Sequence of chain 1.A:
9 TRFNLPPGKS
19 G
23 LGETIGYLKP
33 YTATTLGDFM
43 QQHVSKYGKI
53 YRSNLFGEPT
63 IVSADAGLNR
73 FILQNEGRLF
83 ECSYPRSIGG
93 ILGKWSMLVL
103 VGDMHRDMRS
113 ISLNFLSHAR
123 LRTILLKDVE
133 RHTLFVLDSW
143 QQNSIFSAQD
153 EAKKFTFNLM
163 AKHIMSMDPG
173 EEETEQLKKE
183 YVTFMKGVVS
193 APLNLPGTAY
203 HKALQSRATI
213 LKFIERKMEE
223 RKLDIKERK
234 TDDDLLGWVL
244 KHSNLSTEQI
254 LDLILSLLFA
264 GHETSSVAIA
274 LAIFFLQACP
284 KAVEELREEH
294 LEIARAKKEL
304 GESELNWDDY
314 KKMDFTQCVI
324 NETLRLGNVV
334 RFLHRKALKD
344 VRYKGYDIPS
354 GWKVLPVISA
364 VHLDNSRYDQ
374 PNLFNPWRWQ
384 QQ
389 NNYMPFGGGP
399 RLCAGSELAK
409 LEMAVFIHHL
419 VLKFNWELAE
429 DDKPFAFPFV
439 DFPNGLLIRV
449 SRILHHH

A protein and the small-molecule ligand that binds it are described below.
Small molecule (SMILES): CC(C)CCC[C@@H](C)[C@H]1CC[C@H]2[C@@H]3CC=C4C[C@@H](O)CC[C@]4(C)[C@H]3CC[C@]12C

Binding-site contacts:
Ligand atom C7 contacts residue TYR86 of chain 1.A at 3.6 Å (hydrophobic).
Ligand atom C3 contacts residue HIS337 of chain 1.A at 3.2 Å.
Ligand atom C4 contacts residue PHE335 of chain 1.A at 3.6 Å (hydrophobic).
Ligand atom C7 contacts residue LEU336 of chain 1.A at 4.0 Å (hydrophobic).
Ligand atom C11 contacts residue MET187 of chain 1.A at 3.9 Å (hydrophobic).
Ligand atom C27 contacts residue HEM1 of chain 1.B at 4.0 Å.
Ligand atom C4 contacts residue HIS337 of chain 1.A at 3.7 Å.
Ligand atom O1 contacts residue PHE58 of chain 1.A at 3.9 Å.
Ligand atom C15 contacts residue VAL333 of chain 1.A at 3.9 Å (hydrophobic).
Ligand atom C5 contacts residue TYR86 of chain 1.A at 4.0 Å (hydrophobic).
Ligand atom C20 contacts residue THR267 of chain 1.A at 3.8 Å.
Ligand atom C1 contacts residue VAL190 of chain 1.A at 3.5 Å (hydrophobic).
Ligand atom C16 contacts residue HEM1 of chain 1.B at 3.8 Å.
Ligand atom C7 contacts residue PHE335 of chain 1.A at 3.6 Å (hydrophobic).
Ligand atom C12 contacts residue MET187 of chain 1.A at 4.2 Å (hydrophobic).
Ligand atom O1 contacts residue HIS337 of chain 1.A at 2.9 Å (h-bond).
Ligand atom C22 contacts residue HEM1 of chain 1.B at 3.7 Å.
Ligand atom C2 contacts residue VAL191 of chain 1.A at 3.7 Å (hydrophobic).
Ligand atom C26 contacts residue SER259 of chain 1.A at 4.2 Å.
Ligand atom C25 contacts residue HEM1 of chain 1.B at 3.8 Å.
Ligand atom C6 contacts residue PHE335 of chain 1.A at 3.2 Å (hydrophobic).
Ligand atom C5 contacts residue PHE335 of chain 1.A at 4.2 Å (hydrophobic).
Ligand atom C1 contacts residue VAL191 of chain 1.A at 4.2 Å (hydrophobic).
Ligand atom C12 contacts residue PHE262 of chain 1.A at 3.9 Å (hydrophobic).
Ligand atom C19 contacts residue PRO436 of chain 1.A at 4.3 Å (hydrophobic).
Ligand atom O1 contacts residue PHE335 of chain 1.A at 3.9 Å.
Ligand atom C24 contacts residue HEM1 of chain 1.B at 3.5 Å.
Ligand atom C7 contacts residue VAL333 of chain 1.A at 4.0 Å (hydrophobic).
Ligand atom C15 contacts residue HEM1 of chain 1.B at 4.1 Å.
Ligand atom C23 contacts residue ALA263 of chain 1.A at 4.3 Å (hydrophobic).
Ligand atom C21 contacts residue ALA263 of chain 1.A at 4.1 Å (hydrophobic).
Ligand atom C18 contacts residue VAL333 of chain 1.A at 4.0 Å (hydrophobic).
Ligand atom C2 contacts residue VAL190 of chain 1.A at 4.2 Å (hydrophobic).
Ligand atom C27 contacts residue LEU260 of chain 1.A at 3.9 Å (hydrophobic).
Ligand atom C26 contacts residue LEU100 of chain 1.A at 3.9 Å (hydrophobic).
Ligand atom C6 contacts residue TYR86 of chain 1.A at 3.6 Å (hydrophobic).
Ligand atom C21 contacts residue PHE262 of chain 1.A at 3.7 Å (hydrophobic).
Ligand atom C21 contacts residue THR267 of chain 1.A at 4.0 Å.
Ligand atom C27 contacts residue SER259 of chain 1.A at 3.6 Å.
Ligand atom C22 contacts residue ALA263 of chain 1.A at 4.2 Å (hydrophobic).